The small molecule below binds the protein below.
Small molecule (SMILES): CC(=O)N[C@H]1[C@H](O[C@H]2[C@H](O)[C@@H](NC(C)=O)CO[C@@H]2CO)O[C@H](CO)[C@@H](O)[C@@H]1O

Binding-site contacts:
Ligand atom C1 contacts residue ASN12 of chain 45.J at 2.1 Å.
Ligand atom N2 contacts residue ASN12 of chain 45.J at 3.8 Å.
Ligand atom C7 contacts residue ASN12 of chain 45.J at 3.9 Å.
Ligand atom O5 contacts residue ASN12 of chain 45.J at 2.7 Å (h-bond).
Ligand atom O7 contacts residue ASN12 of chain 45.J at 3.7 Å.
Ligand atom C2 contacts residue ASN12 of chain 45.J at 3.2 Å.
Ligand atom C5 contacts residue ASN12 of chain 45.J at 4.1 Å.

Sequence of chain 45.J:
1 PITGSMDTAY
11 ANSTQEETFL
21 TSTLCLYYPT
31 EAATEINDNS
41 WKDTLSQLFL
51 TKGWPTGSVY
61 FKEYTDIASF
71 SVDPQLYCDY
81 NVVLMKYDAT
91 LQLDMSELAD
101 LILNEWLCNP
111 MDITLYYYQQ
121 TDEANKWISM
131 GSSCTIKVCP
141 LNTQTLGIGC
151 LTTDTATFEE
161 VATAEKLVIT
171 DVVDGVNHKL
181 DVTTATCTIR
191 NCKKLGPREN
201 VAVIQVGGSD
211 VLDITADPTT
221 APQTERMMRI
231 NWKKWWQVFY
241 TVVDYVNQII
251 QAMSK